This protein binds this small molecule.
Small molecule (SMILES): OC[C@H]1O[C@@H](O)[C@@H](O)[C@@H](O)[C@@H]1O

Sequence of chain 1.D:
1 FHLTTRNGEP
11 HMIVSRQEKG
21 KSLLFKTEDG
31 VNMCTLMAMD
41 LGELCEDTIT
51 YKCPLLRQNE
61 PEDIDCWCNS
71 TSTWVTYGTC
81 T

Binding-site contacts:
Ligand atom C1 contacts residue NAG1 of chain 1.T at 1.7 Å.
Ligand atom O3 contacts residue BMA1 of chain 1.V at 1.1 Å.
Ligand atom C5 contacts residue NAG1 of chain 1.T at 3.8 Å.
Ligand atom O4 contacts residue BMA1 of chain 1.V at 4.0 Å.
Ligand atom O2 contacts residue HIS2 of chain 1.D at 3.4 Å (h-bond).
Ligand atom C2 contacts residue HIS2 of chain 1.D at 4.5 Å.
Ligand atom C2 contacts residue BMA1 of chain 1.V at 3.2 Å.
Ligand atom C2 contacts residue NAG1 of chain 1.T at 2.9 Å.
Ligand atom O2 contacts residue BMA1 of chain 1.V at 3.0 Å (h-bond).
Ligand atom C3 contacts residue BMA1 of chain 1.V at 2.5 Å.
Ligand atom O6 contacts residue NAG1 of chain 1.T at 4.5 Å.
Ligand atom O2 contacts residue NAG1 of chain 1.T at 3.4 Å (h-bond).
Ligand atom O5 contacts residue NAG1 of chain 1.T at 2.5 Å (h-bond).
Ligand atom C3 contacts residue NAG1 of chain 1.T at 4.1 Å.
Ligand atom C4 contacts residue BMA1 of chain 1.V at 3.6 Å.